Binding-site contacts:
Ligand atom C7 contacts residue ASN97 of chain 2.C at 3.5 Å.
Ligand atom O6 contacts residue GLU129 of chain 2.C at 4.3 Å.
Ligand atom C4 contacts residue ASN97 of chain 2.C at 4.2 Å.
Ligand atom C2 contacts residue ASN97 of chain 2.C at 2.5 Å.
Ligand atom O5 contacts residue ASN97 of chain 2.C at 2.3 Å (h-bond).
Ligand atom O5 contacts residue GLU129 of chain 2.C at 3.0 Å (salt-bridge).
Ligand atom O7 contacts residue ASN97 of chain 2.C at 3.7 Å.
Ligand atom C5 contacts residue GLU129 of chain 2.C at 4.1 Å.
Ligand atom O6 contacts residue LYS31 of chain 2.A at 4.0 Å.
Ligand atom C8 contacts residue GLY96 of chain 2.C at 4.2 Å.
Ligand atom O6 contacts residue NAG2 of chain 2.D at 4.1 Å.
Ligand atom C8 contacts residue ASN97 of chain 2.C at 4.3 Å.
Ligand atom C6 contacts residue GLU129 of chain 2.C at 4.3 Å.
Ligand atom N2 contacts residue ASN97 of chain 2.C at 3.0 Å (h-bond).
Ligand atom C3 contacts residue ASN97 of chain 2.C at 3.8 Å.
Ligand atom C1 contacts residue ASN97 of chain 2.C at 1.4 Å.
Ligand atom C6 contacts residue NAG2 of chain 2.D at 4.3 Å.
Ligand atom C1 contacts residue GLU129 of chain 2.C at 3.5 Å.
Ligand atom C5 contacts residue ASN97 of chain 2.C at 3.6 Å.
Ligand atom O6 contacts residue NAG1 of chain 2.D at 4.0 Å.
Ligand atom O5 contacts residue NAG1 of chain 2.D at 4.4 Å.

The protein below binds the small molecule below.
Small molecule (SMILES): CC(=O)N[C@@H]1[C@@H](O)[C@H](O)[C@@H](CO)O[C@H]1O

Sequence of chain 2.A:
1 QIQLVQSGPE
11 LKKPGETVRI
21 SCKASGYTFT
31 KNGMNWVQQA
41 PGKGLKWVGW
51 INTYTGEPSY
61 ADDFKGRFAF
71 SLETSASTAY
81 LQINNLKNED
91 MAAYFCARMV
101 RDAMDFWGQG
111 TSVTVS

Sequence of chain 2.C:
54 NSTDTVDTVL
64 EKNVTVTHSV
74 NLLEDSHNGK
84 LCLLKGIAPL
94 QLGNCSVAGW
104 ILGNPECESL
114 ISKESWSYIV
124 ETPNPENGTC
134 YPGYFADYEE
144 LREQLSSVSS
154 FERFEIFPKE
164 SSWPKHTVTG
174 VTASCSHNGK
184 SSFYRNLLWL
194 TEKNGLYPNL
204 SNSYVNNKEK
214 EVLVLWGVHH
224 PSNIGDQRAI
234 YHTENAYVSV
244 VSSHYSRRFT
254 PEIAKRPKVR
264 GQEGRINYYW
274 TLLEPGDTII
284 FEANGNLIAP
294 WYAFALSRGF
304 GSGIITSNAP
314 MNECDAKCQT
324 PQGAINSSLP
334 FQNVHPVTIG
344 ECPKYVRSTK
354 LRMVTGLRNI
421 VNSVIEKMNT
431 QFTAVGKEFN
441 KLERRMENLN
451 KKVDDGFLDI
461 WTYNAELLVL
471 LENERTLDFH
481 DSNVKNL